Sequence of chain 2.A:
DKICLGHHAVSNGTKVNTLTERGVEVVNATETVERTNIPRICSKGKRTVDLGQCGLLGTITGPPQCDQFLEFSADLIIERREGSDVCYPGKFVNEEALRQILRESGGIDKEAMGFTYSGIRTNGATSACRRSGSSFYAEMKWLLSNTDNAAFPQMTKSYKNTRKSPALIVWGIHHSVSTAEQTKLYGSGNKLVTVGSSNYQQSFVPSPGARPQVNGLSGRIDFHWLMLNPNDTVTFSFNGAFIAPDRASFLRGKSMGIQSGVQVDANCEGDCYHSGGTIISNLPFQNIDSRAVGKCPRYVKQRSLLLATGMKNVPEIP

Binding-site contacts:
Ligand atom C11 contacts residue ALA125 of chain 2.A at 4.0 Å (hydrophobic).
Ligand atom O1B contacts residue LEU217 of chain 2.A at 4.1 Å.
Ligand atom O9 contacts residue HIS174 of chain 2.A at 3.2 Å (h-bond).
Ligand atom C9 contacts residue GLU181 of chain 2.A at 3.4 Å.
Ligand atom C9 contacts residue TYR88 of chain 2.A at 3.8 Å (hydrophobic).
Ligand atom C11 contacts residue TRP142 of chain 2.A at 3.6 Å (hydrophobic).
Ligand atom C10 contacts residue TRP142 of chain 2.A at 3.7 Å (hydrophobic).
Ligand atom O1B contacts residue SER127 of chain 2.A at 3.1 Å (h-bond).
Ligand atom O9 contacts residue GLU181 of chain 2.A at 2.9 Å (salt-bridge).
Ligand atom C9 contacts residue HIS174 of chain 2.A at 3.9 Å.
Ligand atom O8 contacts residue TRP142 of chain 2.A at 4.2 Å.
Ligand atom C10 contacts residue ALA125 of chain 2.A at 4.0 Å (hydrophobic).
Ligand atom C9 contacts residue LEU185 of chain 2.A at 3.9 Å (hydrophobic).
Ligand atom C6 contacts residue ALA125 of chain 2.A at 4.0 Å (hydrophobic).
Ligand atom C5 contacts residue ALA125 of chain 2.A at 3.5 Å (hydrophobic).
Ligand atom O10 contacts residue LEU185 of chain 2.A at 3.2 Å.
Ligand atom O1A contacts residue SER127 of chain 2.A at 3.6 Å.
Ligand atom O8 contacts residue TYR88 of chain 2.A at 3.9 Å.
Ligand atom C11 contacts residue GLY124 of chain 2.A at 3.6 Å.
Ligand atom C1 contacts residue SER127 of chain 2.A at 3.7 Å.
Ligand atom C10 contacts residue LEU185 of chain 2.A at 4.2 Å (hydrophobic).
Ligand atom O10 contacts residue TRP142 of chain 2.A at 3.9 Å.
Ligand atom C4 contacts residue LEU217 of chain 2.A at 4.2 Å (hydrophobic).
Ligand atom C6 contacts residue TRP142 of chain 2.A at 4.0 Å (hydrophobic).
Ligand atom C6 contacts residue LEU217 of chain 2.A at 4.2 Å (hydrophobic).
Ligand atom N5 contacts residue ALA125 of chain 2.A at 3.0 Å (h-bond).
Ligand atom O9 contacts residue TRP142 of chain 2.A at 4.1 Å.
Ligand atom O10 contacts residue LEU144 of chain 2.A at 4.1 Å.
Ligand atom O4 contacts residue ALA125 of chain 2.A at 3.6 Å (h-bond).
Ligand atom N5 contacts residue TRP142 of chain 2.A at 3.9 Å.
Ligand atom C10 contacts residue LEU144 of chain 2.A at 4.2 Å (hydrophobic).
Ligand atom O1B contacts residue THR126 of chain 2.A at 2.5 Å (h-bond).
Ligand atom C8 contacts residue GLU181 of chain 2.A at 4.0 Å.
Ligand atom C9 contacts residue TRP142 of chain 2.A at 3.5 Å (hydrophobic).
Ligand atom C4 contacts residue ALA125 of chain 2.A at 3.1 Å (hydrophobic).
Ligand atom C1 contacts residue THR126 of chain 2.A at 3.7 Å.
Ligand atom O6 contacts residue ALA125 of chain 2.A at 4.1 Å.
Ligand atom C11 contacts residue LEU144 of chain 2.A at 3.6 Å (hydrophobic).
Ligand atom O6 contacts residue THR126 of chain 2.A at 3.8 Å.
Ligand atom O9 contacts residue TYR88 of chain 2.A at 2.7 Å (h-bond).

A small-molecule ligand and the protein it binds are described below.
Small molecule (SMILES): CC(=O)N[C@H]1[C@H]([C@H](O)[C@H](O)CO)O[C@@](OC[C@H]2OC[C@H](O)[C@@H](O)[C@H]2O)(C(=O)O)C[C@@H]1O